Binding-site contacts:
Ligand atom C2 contacts residue PHE120 of chain 1.A at 3.3 Å (hydrophobic).
Ligand atom O6 contacts residue DGP1 of chain 1.C at 3.8 Å.
Ligand atom C6 contacts residue HIS12 of chain 1.A at 3.9 Å.
Ligand atom N9 contacts residue ASP121 of chain 1.A at 4.0 Å.
Ligand atom C5 contacts residue PHE120 of chain 1.A at 3.7 Å (hydrophobic).
Ligand atom O6 contacts residue PHE120 of chain 1.A at 3.8 Å.
Ligand atom O3' contacts residue LYS66 of chain 1.A at 3.6 Å.
Ligand atom C6 contacts residue DGP1 of chain 1.C at 3.8 Å.
Ligand atom N7 contacts residue PHE120 of chain 1.A at 3.8 Å.
Ligand atom N2 contacts residue PHE120 of chain 1.A at 3.6 Å (h-bond).
Ligand atom C8 contacts residue THR45 of chain 1.A at 3.6 Å.
Ligand atom N9 contacts residue VAL43 of chain 1.A at 4.1 Å.
Ligand atom C2' contacts residue ASP121 of chain 1.A at 3.5 Å.
Ligand atom OP3 contacts residue ARG85 of chain 1.A at 2.9 Å (salt-bridge).
Ligand atom N1 contacts residue PHE120 of chain 1.A at 3.3 Å (h-bond).
Ligand atom O5' contacts residue ARG85 of chain 1.A at 4.1 Å.
Ligand atom N2 contacts residue DGP1 of chain 1.C at 3.1 Å (h-bond).
Ligand atom C6 contacts residue ASN44 of chain 1.A at 4.0 Å.
Ligand atom C5 contacts residue THR45 of chain 1.A at 3.9 Å.
Ligand atom N2 contacts residue HIS119 of chain 1.A at 3.9 Å.
Ligand atom OP1 contacts residue ARG85 of chain 1.A at 2.7 Å (salt-bridge).
Ligand atom C1' contacts residue ASP121 of chain 1.A at 3.8 Å.
Ligand atom C2 contacts residue DGP1 of chain 1.C at 3.6 Å.
Ligand atom C5' contacts residue ARG85 of chain 1.A at 3.8 Å.
Ligand atom O6 contacts residue HIS12 of chain 1.A at 3.0 Å.
Ligand atom O6 contacts residue THR45 of chain 1.A at 2.9 Å (h-bond).
Ligand atom C8 contacts residue VAL43 of chain 1.A at 3.7 Å (hydrophobic).
Ligand atom N1 contacts residue DGP1 of chain 1.C at 2.9 Å (h-bond).
Ligand atom C2' contacts residue ALA122 of chain 1.A at 4.0 Å (hydrophobic).
Ligand atom N7 contacts residue THR45 of chain 1.A at 2.8 Å (h-bond).
Ligand atom C6 contacts residue THR45 of chain 1.A at 3.9 Å.
Ligand atom N7 contacts residue VAL43 of chain 1.A at 3.7 Å.
Ligand atom C6 contacts residue PHE120 of chain 1.A at 3.8 Å (hydrophobic).
Ligand atom N3 contacts residue PHE120 of chain 1.A at 3.7 Å.
Ligand atom O6 contacts residue VAL43 of chain 1.A at 4.1 Å.
Ligand atom P contacts residue ARG85 of chain 1.A at 3.5 Å.
Ligand atom C6 contacts residue VAL43 of chain 1.A at 3.9 Å (hydrophobic).
Ligand atom N1 contacts residue VAL43 of chain 1.A at 4.1 Å.
Ligand atom O4' contacts residue VAL43 of chain 1.A at 4.0 Å.
Ligand atom O6 contacts residue ASN44 of chain 1.A at 3.4 Å.

The protein below binds the small molecule below.
Small molecule (SMILES): Nc1nc2c(ncn2[C@H]2C[C@H](O)[C@@H](COP(=O)(O)O)O2)c(=O)[nH]1

Sequence of chain 1.A:
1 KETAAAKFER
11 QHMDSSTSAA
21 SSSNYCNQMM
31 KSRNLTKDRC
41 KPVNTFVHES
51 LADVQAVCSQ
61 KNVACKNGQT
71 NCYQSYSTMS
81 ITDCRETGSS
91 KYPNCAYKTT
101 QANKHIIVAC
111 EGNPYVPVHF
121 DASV